Sequence of chain 22.C:
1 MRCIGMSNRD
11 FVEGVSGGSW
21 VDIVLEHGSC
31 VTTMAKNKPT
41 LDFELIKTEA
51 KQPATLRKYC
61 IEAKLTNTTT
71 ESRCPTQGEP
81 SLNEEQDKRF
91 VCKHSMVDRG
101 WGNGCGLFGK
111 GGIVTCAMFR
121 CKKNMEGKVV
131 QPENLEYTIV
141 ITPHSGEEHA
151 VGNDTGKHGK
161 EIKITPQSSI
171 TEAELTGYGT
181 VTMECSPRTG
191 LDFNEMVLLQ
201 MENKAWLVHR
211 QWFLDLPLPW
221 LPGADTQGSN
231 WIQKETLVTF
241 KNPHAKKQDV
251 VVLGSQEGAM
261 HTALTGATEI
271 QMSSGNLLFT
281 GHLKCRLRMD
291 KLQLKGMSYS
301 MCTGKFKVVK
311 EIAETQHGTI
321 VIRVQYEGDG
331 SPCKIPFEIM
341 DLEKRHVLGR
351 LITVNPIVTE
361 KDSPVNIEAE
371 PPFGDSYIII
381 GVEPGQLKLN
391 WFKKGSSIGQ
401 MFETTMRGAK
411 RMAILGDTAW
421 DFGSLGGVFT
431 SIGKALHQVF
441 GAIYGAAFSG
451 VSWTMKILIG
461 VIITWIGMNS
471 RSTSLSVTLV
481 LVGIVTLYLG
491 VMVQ

The protein below binds the small molecule below.
Small molecule (SMILES): CC(=O)N[C@@H]1[C@@H](O)[C@H](O)[C@@H](CO)O[C@H]1O

Binding-site contacts:
Ligand atom C5 contacts residue LYS157 of chain 22.C at 3.9 Å.
Ligand atom O7 contacts residue TRP101 of chain 22.A at 3.8 Å.
Ligand atom C2 contacts residue HIS149 of chain 22.C at 3.6 Å.
Ligand atom O3 contacts residue HIS149 of chain 22.C at 4.0 Å.
Ligand atom C6 contacts residue HIS158 of chain 22.C at 3.7 Å.
Ligand atom O5 contacts residue ASN153 of chain 22.C at 2.4 Å (h-bond).
Ligand atom C7 contacts residue HIS149 of chain 22.C at 4.3 Å.
Ligand atom O4 contacts residue LYS157 of chain 22.C at 4.5 Å.
Ligand atom C7 contacts residue ASN153 of chain 22.C at 3.6 Å.
Ligand atom C1 contacts residue ASN153 of chain 22.C at 1.4 Å.
Ligand atom O6 contacts residue LYS157 of chain 22.C at 3.2 Å (salt-bridge).
Ligand atom O5 contacts residue HIS158 of chain 22.C at 3.1 Å.
Ligand atom O7 contacts residue ASN153 of chain 22.C at 4.5 Å.
Ligand atom C5 contacts residue HIS158 of chain 22.C at 4.0 Å.
Ligand atom C7 contacts residue GLY102 of chain 22.A at 4.1 Å.
Ligand atom O5 contacts residue HIS149 of chain 22.C at 3.5 Å.
Ligand atom O7 contacts residue GLY102 of chain 22.A at 3.0 Å (h-bond).
Ligand atom N2 contacts residue HIS149 of chain 22.C at 4.2 Å.
Ligand atom C8 contacts residue TRP101 of chain 22.A at 4.4 Å (hydrophobic).
Ligand atom C6 contacts residue LYS157 of chain 22.C at 3.6 Å.
Ligand atom N2 contacts residue ASN153 of chain 22.C at 2.9 Å (h-bond).
Ligand atom C1 contacts residue HIS149 of chain 22.C at 3.4 Å.
Ligand atom C4 contacts residue HIS149 of chain 22.C at 4.0 Å.
Ligand atom C8 contacts residue HIS149 of chain 22.C at 3.7 Å.
Ligand atom C5 contacts residue ASN153 of chain 22.C at 3.7 Å.
Ligand atom C3 contacts residue ASN153 of chain 22.C at 3.8 Å.
Ligand atom C8 contacts residue ASN153 of chain 22.C at 4.0 Å.
Ligand atom C2 contacts residue ASN153 of chain 22.C at 2.5 Å.
Ligand atom C5 contacts residue HIS149 of chain 22.C at 4.2 Å.
Ligand atom C1 contacts residue HIS158 of chain 22.C at 4.1 Å.
Ligand atom C1 contacts residue THR155 of chain 22.C at 3.8 Å.
Ligand atom O5 contacts residue THR155 of chain 22.C at 4.5 Å.
Ligand atom C3 contacts residue HIS149 of chain 22.C at 4.3 Å.
Ligand atom C4 contacts residue ASN153 of chain 22.C at 4.2 Å.

Sequence of chain 22.A:
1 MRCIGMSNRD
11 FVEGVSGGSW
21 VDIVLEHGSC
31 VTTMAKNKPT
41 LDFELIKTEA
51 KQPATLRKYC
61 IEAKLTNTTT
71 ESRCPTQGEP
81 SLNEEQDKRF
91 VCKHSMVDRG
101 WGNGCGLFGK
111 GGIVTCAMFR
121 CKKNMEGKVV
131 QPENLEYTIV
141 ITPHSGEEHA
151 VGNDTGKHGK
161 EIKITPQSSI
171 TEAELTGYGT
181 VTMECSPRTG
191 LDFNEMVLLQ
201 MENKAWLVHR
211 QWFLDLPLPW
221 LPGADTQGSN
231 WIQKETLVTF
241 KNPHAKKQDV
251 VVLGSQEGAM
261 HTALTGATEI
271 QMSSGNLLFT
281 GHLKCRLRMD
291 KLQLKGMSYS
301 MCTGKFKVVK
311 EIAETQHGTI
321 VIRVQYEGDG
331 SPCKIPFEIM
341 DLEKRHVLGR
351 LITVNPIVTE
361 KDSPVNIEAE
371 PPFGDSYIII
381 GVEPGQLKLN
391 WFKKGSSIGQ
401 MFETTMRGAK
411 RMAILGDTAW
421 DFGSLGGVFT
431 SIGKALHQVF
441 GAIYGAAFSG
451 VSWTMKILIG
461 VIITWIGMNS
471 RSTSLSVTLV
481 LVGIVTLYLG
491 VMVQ